The protein below binds the small molecule below.
Small molecule (SMILES): Cc1nn(C2CC2)c2c1[C@@H](c1ccc(Cl)cc1)N(c1cc(C)c(=O)n(C)c1)C2=O

Binding-site contacts:
Ligand atom N1 contacts residue LEU72 of chain 1.A at 3.5 Å.
Ligand atom C12 contacts residue VAL67 of chain 1.A at 4.0 Å (hydrophobic).
Ligand atom C29 contacts residue TRP61 of chain 1.A at 4.0 Å (hydrophobic).
Ligand atom C4 contacts residue LEU72 of chain 1.A at 3.5 Å (hydrophobic).
Ligand atom CL contacts residue MET129 of chain 1.A at 3.6 Å.
Ligand atom C23 contacts residue ASN120 of chain 1.A at 3.5 Å.
Ligand atom C28 contacts residue TRP61 of chain 1.A at 3.8 Å (hydrophobic).
Ligand atom C25 contacts residue VAL67 of chain 1.A at 3.9 Å (hydrophobic).
Ligand atom C20 contacts residue PRO62 of chain 1.A at 3.7 Å (hydrophobic).
Ligand atom C13 contacts residue PRO62 of chain 1.A at 4.0 Å (hydrophobic).
Ligand atom C23 contacts residue LEU74 of chain 1.A at 4.0 Å (hydrophobic).
Ligand atom C5 contacts residue LEU72 of chain 1.A at 3.6 Å (hydrophobic).
Ligand atom N2 contacts residue LEU72 of chain 1.A at 3.7 Å.
Ligand atom N7 contacts residue LEU72 of chain 1.A at 3.5 Å.
Ligand atom CL contacts residue ASP125 of chain 1.A at 3.5 Å.
Ligand atom C18 contacts residue ILE126 of chain 1.A at 3.7 Å (hydrophobic).
Ligand atom C13 contacts residue ILE126 of chain 1.A at 3.9 Å (hydrophobic).
Ligand atom C23 contacts residue TYR119 of chain 1.A at 3.7 Å (hydrophobic).
Ligand atom O9 contacts residue PRO62 of chain 1.A at 3.4 Å (h-bond).
Ligand atom C25 contacts residue PRO62 of chain 1.A at 3.7 Å (hydrophobic).
Ligand atom O9 contacts residue LEU72 of chain 1.A at 3.9 Å.
Ligand atom N1 contacts residue TRP61 of chain 1.A at 3.7 Å.
Ligand atom C20 contacts residue TRP61 of chain 1.A at 3.6 Å (hydrophobic).
Ligand atom C19 contacts residue ILE126 of chain 1.A at 3.9 Å (hydrophobic).
Ligand atom C3 contacts residue TRP61 of chain 1.A at 3.9 Å (hydrophobic).
Ligand atom CL contacts residue ILE126 of chain 1.A at 3.5 Å.
Ligand atom O24 contacts residue TYR77 of chain 1.A at 4.0 Å.
Ligand atom C17 contacts residue PRO62 of chain 1.A at 3.7 Å (hydrophobic).
Ligand atom O24 contacts residue ASN120 of chain 1.A at 3.2 Å (h-bond).
Ligand atom C17 contacts residue ILE126 of chain 1.A at 4.0 Å (hydrophobic).
Ligand atom C17 contacts residue TRP61 of chain 1.A at 3.5 Å (hydrophobic).
Ligand atom C28 contacts residue GLN65 of chain 1.A at 3.4 Å.
Ligand atom C13 contacts residue VAL67 of chain 1.A at 3.8 Å (hydrophobic).
Ligand atom C8 contacts residue LEU72 of chain 1.A at 3.8 Å (hydrophobic).
Ligand atom C25 contacts residue PHE63 of chain 1.A at 3.6 Å (hydrophobic).
Ligand atom C20 contacts residue ILE126 of chain 1.A at 3.6 Å (hydrophobic).
Ligand atom C6 contacts residue LEU72 of chain 1.A at 3.5 Å (hydrophobic).
Ligand atom N2 contacts residue TRP61 of chain 1.A at 3.8 Å.
Ligand atom C15 contacts residue PRO62 of chain 1.A at 3.5 Å (hydrophobic).
Ligand atom C3 contacts residue LEU72 of chain 1.A at 3.5 Å (hydrophobic).

Sequence of chain 1.A:
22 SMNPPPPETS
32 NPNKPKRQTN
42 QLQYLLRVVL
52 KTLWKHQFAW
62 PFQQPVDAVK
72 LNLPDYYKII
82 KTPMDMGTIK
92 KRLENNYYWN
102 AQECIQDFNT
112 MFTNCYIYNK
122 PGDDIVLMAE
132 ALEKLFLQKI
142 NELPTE